Sequence of chain 1.B:
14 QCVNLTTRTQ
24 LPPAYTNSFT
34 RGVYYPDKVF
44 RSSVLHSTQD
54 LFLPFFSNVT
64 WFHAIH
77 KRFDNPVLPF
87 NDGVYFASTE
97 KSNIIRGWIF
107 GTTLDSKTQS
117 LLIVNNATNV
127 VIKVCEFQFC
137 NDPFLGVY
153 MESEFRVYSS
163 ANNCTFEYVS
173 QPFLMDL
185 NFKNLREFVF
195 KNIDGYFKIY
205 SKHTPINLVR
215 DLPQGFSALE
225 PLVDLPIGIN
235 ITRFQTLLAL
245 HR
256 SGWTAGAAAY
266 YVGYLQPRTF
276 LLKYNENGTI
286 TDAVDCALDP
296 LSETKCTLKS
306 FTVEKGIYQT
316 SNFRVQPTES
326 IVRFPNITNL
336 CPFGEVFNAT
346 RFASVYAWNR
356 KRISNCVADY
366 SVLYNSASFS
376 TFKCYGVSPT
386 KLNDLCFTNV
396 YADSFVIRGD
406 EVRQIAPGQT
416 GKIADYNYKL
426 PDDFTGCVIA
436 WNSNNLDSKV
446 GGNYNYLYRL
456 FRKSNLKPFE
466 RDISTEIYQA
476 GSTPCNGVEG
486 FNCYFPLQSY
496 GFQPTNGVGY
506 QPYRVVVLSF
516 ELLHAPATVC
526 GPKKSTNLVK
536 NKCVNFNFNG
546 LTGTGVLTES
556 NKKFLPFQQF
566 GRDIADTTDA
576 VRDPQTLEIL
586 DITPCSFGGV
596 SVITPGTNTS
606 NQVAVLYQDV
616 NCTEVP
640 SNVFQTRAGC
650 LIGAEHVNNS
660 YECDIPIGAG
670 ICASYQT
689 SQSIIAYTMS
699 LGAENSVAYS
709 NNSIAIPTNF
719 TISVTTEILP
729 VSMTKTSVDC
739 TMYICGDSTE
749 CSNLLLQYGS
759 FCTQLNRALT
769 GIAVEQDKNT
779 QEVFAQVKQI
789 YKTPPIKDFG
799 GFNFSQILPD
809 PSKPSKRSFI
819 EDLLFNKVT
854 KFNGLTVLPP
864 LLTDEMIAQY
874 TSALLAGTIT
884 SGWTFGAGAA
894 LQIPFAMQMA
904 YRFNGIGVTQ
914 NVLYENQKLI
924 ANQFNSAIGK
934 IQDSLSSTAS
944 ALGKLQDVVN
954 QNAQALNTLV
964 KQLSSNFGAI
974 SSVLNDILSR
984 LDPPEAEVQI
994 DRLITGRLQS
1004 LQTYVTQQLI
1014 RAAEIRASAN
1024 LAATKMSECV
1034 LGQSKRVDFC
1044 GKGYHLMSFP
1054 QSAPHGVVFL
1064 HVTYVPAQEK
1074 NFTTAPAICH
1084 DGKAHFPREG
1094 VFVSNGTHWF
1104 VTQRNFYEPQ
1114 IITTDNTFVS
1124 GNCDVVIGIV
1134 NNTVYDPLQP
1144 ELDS

A protein and the small-molecule ligand that binds it are described below.
Small molecule (SMILES): CC(=O)N[C@@H]1[C@@H](O)[C@H](O)[C@@H](CO)O[C@H]1O

Binding-site contacts:
Ligand atom C1 contacts residue ASN331 of chain 1.B at 1.5 Å.
Ligand atom O7 contacts residue ASN331 of chain 1.B at 3.9 Å.
Ligand atom C4 contacts residue GLN580 of chain 1.B at 4.5 Å.
Ligand atom C7 contacts residue ASN331 of chain 1.B at 2.9 Å.
Ligand atom C3 contacts residue ASN331 of chain 1.B at 3.9 Å.
Ligand atom O4 contacts residue GLN580 of chain 1.B at 4.2 Å.
Ligand atom C8 contacts residue ILE332 of chain 1.B at 4.3 Å (hydrophobic).
Ligand atom C5 contacts residue ASN331 of chain 1.B at 3.6 Å.
Ligand atom C8 contacts residue ASN331 of chain 1.B at 3.2 Å.
Ligand atom C5 contacts residue GLN580 of chain 1.B at 4.2 Å.
Ligand atom C3 contacts residue GLN580 of chain 1.B at 4.2 Å.
Ligand atom N2 contacts residue ASN331 of chain 1.B at 2.2 Å (h-bond).
Ligand atom C4 contacts residue ASN331 of chain 1.B at 4.3 Å.
Ligand atom C2 contacts residue ASN331 of chain 1.B at 2.6 Å.
Ligand atom O5 contacts residue ASN331 of chain 1.B at 2.4 Å (h-bond).